The small molecule below binds the protein below.
Small molecule (SMILES): CC(=O)N[C@H]1CO[C@H](CO[C@@H]2O[C@@H](C)[C@@H](O)[C@@H](O)[C@@H]2O)[C@@H](O)[C@@H]1O

Sequence of chain 1.C:
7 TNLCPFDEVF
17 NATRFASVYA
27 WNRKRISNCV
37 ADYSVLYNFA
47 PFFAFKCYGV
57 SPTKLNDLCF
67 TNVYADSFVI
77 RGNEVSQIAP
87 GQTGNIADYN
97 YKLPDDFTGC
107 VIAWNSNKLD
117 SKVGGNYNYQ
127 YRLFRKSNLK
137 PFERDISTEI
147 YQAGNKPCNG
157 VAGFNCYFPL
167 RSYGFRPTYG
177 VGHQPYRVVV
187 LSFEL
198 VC

Binding-site contacts:
Ligand atom C8 contacts residue PHE16 of chain 1.C at 4.2 Å (hydrophobic).
Ligand atom O5 contacts residue ASN17 of chain 1.C at 2.3 Å (h-bond).
Ligand atom C8 contacts residue PHE12 of chain 1.C at 3.5 Å (hydrophobic).
Ligand atom C2 contacts residue ASP13 of chain 1.C at 3.4 Å.
Ligand atom C1 contacts residue ASP13 of chain 1.C at 3.5 Å.
Ligand atom C5 contacts residue PHE45 of chain 1.C at 4.5 Å (hydrophobic).
Ligand atom O7 contacts residue ASP13 of chain 1.C at 3.8 Å.
Ligand atom C5 contacts residue GOL1 of chain 1.O at 4.4 Å.
Ligand atom N2 contacts residue ASP13 of chain 1.C at 3.5 Å (salt-bridge).
Ligand atom C7 contacts residue ASN17 of chain 1.C at 4.0 Å.
Ligand atom O5 contacts residue GOL1 of chain 1.O at 4.5 Å.
Ligand atom C2 contacts residue ASN17 of chain 1.C at 2.5 Å.
Ligand atom C4 contacts residue ASN17 of chain 1.C at 4.2 Å.
Ligand atom C7 contacts residue ASP13 of chain 1.C at 3.7 Å.
Ligand atom C5 contacts residue ASN17 of chain 1.C at 3.6 Å.
Ligand atom C3 contacts residue ASN17 of chain 1.C at 3.8 Å.
Ligand atom C1 contacts residue GOL1 of chain 1.O at 3.7 Å.
Ligand atom C8 contacts residue ASP13 of chain 1.C at 3.4 Å.
Ligand atom N2 contacts residue ASN17 of chain 1.C at 3.0 Å (h-bond).
Ligand atom O5 contacts residue ASP13 of chain 1.C at 4.3 Å.
Ligand atom C1 contacts residue ASN17 of chain 1.C at 1.4 Å.
Ligand atom O4 contacts residue PHE45 of chain 1.C at 4.1 Å.
Ligand atom O6 contacts residue ASN17 of chain 1.C at 4.5 Å.